A protein and the small-molecule ligand that binds it are described below.
Small molecule (SMILES): CC(=O)N[C@@H]1[C@@H](O)[C@H](O)[C@@H](CO)O[C@H]1O

Sequence of chain 1.N:
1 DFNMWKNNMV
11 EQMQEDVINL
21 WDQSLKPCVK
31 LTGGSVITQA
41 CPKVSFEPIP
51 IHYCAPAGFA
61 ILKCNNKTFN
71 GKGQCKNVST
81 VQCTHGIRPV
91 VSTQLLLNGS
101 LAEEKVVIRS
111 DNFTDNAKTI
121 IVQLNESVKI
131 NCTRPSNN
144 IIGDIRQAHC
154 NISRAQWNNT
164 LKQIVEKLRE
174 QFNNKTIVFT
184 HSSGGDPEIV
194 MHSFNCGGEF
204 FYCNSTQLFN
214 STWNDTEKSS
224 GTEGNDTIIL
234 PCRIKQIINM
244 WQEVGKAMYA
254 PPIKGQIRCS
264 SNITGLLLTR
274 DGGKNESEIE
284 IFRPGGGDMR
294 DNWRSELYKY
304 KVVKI

Binding-site contacts:
Ligand atom C6 contacts residue THR114 of chain 1.N at 3.6 Å.
Ligand atom C2 contacts residue ASN112 of chain 1.N at 2.5 Å.
Ligand atom C5 contacts residue THR114 of chain 1.N at 4.0 Å.
Ligand atom O6 contacts residue ASP115 of chain 1.N at 2.8 Å (salt-bridge).
Ligand atom O5 contacts residue ASP115 of chain 1.N at 3.6 Å (salt-bridge).
Ligand atom C1 contacts residue ASP115 of chain 1.N at 4.4 Å.
Ligand atom O6 contacts residue ASN112 of chain 1.N at 4.4 Å.
Ligand atom O5 contacts residue ASN112 of chain 1.N at 2.3 Å (h-bond).
Ligand atom C1 contacts residue THR114 of chain 1.N at 4.1 Å.
Ligand atom C3 contacts residue ASN112 of chain 1.N at 3.8 Å.
Ligand atom C5 contacts residue ASN112 of chain 1.N at 3.6 Å.
Ligand atom C1 contacts residue ASN112 of chain 1.N at 1.4 Å.
Ligand atom O6 contacts residue THR114 of chain 1.N at 2.7 Å.
Ligand atom O7 contacts residue ASN112 of chain 1.N at 4.2 Å.
Ligand atom C7 contacts residue ASN112 of chain 1.N at 3.8 Å.
Ligand atom C6 contacts residue ASP115 of chain 1.N at 4.1 Å.
Ligand atom C4 contacts residue ASN112 of chain 1.N at 4.2 Å.
Ligand atom N2 contacts residue ASN112 of chain 1.N at 3.0 Å (h-bond).
Ligand atom C5 contacts residue ASP115 of chain 1.N at 4.5 Å.
Ligand atom O5 contacts residue THR114 of chain 1.N at 3.6 Å.